Binding-site contacts:
Ligand atom N2 contacts residue ILE1 of chain 2.A at 2.6 Å (h-bond).
Ligand atom C6 contacts residue GLN48 of chain 2.B at 3.6 Å.
Ligand atom C2 contacts residue ASN45 of chain 2.B at 3.0 Å.
Ligand atom C3 contacts residue ASN45 of chain 2.B at 4.4 Å.
Ligand atom C1 contacts residue LYS2 of chain 2.A at 4.4 Å.
Ligand atom C5 contacts residue ASN45 of chain 2.B at 4.0 Å.
Ligand atom C2 contacts residue ILE1 of chain 2.A at 3.3 Å (hydrophobic).
Ligand atom C7 contacts residue ASN45 of chain 2.B at 3.8 Å.
Ligand atom C3 contacts residue ILE1 of chain 2.A at 3.7 Å (hydrophobic).
Ligand atom O6 contacts residue GLN48 of chain 2.B at 3.5 Å (h-bond).
Ligand atom C1 contacts residue ASN45 of chain 2.B at 2.3 Å.
Ligand atom C5 contacts residue GLN48 of chain 2.B at 4.4 Å.
Ligand atom C7 contacts residue ILE1 of chain 2.A at 3.7 Å (hydrophobic).
Ligand atom O7 contacts residue ASN45 of chain 2.B at 3.5 Å (h-bond).
Ligand atom N2 contacts residue ASN45 of chain 2.B at 3.6 Å (h-bond).
Ligand atom O3 contacts residue ILE1 of chain 2.A at 4.5 Å.
Ligand atom O5 contacts residue ILE1 of chain 2.A at 4.5 Å.
Ligand atom O5 contacts residue GLN48 of chain 2.B at 3.8 Å.
Ligand atom C8 contacts residue LYS2 of chain 2.A at 4.1 Å.
Ligand atom C1 contacts residue ILE1 of chain 2.A at 3.2 Å (hydrophobic).
Ligand atom C8 contacts residue ILE1 of chain 2.A at 3.9 Å (hydrophobic).
Ligand atom O5 contacts residue ASN45 of chain 2.B at 2.6 Å (h-bond).

A protein and the small-molecule ligand that binds it are described below.
Small molecule (SMILES): CC(=O)N[C@@H]1[C@@H](O)[C@H](O)[C@@H](CO)O[C@H]1O

Sequence of chain 2.B:
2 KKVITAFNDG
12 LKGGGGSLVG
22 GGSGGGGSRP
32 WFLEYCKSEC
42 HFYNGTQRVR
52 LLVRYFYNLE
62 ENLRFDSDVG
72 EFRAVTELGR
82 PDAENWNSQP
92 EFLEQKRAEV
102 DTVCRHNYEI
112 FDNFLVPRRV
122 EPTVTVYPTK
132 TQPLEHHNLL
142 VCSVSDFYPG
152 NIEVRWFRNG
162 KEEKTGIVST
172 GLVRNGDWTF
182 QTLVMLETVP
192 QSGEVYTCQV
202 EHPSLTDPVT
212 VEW

Sequence of chain 2.A:
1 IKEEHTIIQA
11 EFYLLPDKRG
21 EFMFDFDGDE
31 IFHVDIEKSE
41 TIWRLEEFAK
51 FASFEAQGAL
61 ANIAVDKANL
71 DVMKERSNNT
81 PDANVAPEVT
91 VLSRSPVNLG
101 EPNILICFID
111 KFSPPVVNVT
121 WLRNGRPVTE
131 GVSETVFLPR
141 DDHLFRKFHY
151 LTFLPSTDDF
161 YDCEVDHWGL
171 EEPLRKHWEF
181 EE